This small molecule binds to this protein.
Small molecule (SMILES): Cc1cn([C@H]2C[C@H](O[P](=O)(O)OC[C@H]3O[C@@H](n4cc(C)c(=O)[nH]c4=O)C[C@@H]3O)[C@@H](CO[P](=O)(O)O[C@H]3C[C@H](n4ccc(=O)[nH]c4=O)O[C@@H]3COP(=O)=O)O2)c(=O)[nH]c1=O

Binding-site contacts:
Ligand atom O5' contacts residue PHE333 of chain 23.A at 3.8 Å.
Ligand atom OP2 contacts residue GLN252 of chain 23.A at 4.1 Å.
Ligand atom P contacts residue PHE333 of chain 23.A at 3.8 Å.
Ligand atom C2' contacts residue PHE333 of chain 23.A at 2.9 Å (hydrophobic).
Ligand atom OP2 contacts residue GLU102 of chain 23.A at 3.5 Å (salt-bridge).
Ligand atom N1 contacts residue LEU328 of chain 23.A at 3.8 Å.
Ligand atom O4' contacts residue LEU328 of chain 23.A at 3.0 Å.
Ligand atom O4 contacts residue PRO334 of chain 23.A at 3.7 Å.
Ligand atom O5' contacts residue LEU328 of chain 23.A at 3.6 Å.
Ligand atom C4' contacts residue GLN252 of chain 23.A at 3.5 Å.
Ligand atom C4' contacts residue LEU328 of chain 23.A at 4.1 Å (hydrophobic).
Ligand atom C4 contacts residue GLY98 of chain 23.A at 3.2 Å.
Ligand atom C5' contacts residue GLN252 of chain 23.A at 3.4 Å.
Ligand atom OP1 contacts residue GLN252 of chain 23.A at 3.7 Å.
Ligand atom OP1 contacts residue ARG391 of chain 23.A at 3.8 Å.
Ligand atom OP2 contacts residue PHE333 of chain 23.A at 3.3 Å.
Ligand atom C5 contacts residue GLY98 of chain 23.A at 2.9 Å.
Ligand atom C1' contacts residue PHE333 of chain 23.A at 3.1 Å (hydrophobic).
Ligand atom C2 contacts residue PRO334 of chain 23.A at 3.7 Å (hydrophobic).
Ligand atom O5' contacts residue GLN252 of chain 23.A at 3.1 Å (h-bond).
Ligand atom O4 contacts residue GLY98 of chain 23.A at 2.8 Å (h-bond).
Ligand atom N3 contacts residue LEU328 of chain 23.A at 3.9 Å.
Ligand atom O4' contacts residue PRO334 of chain 23.A at 4.0 Å.
Ligand atom C2 contacts residue LEU328 of chain 23.A at 3.0 Å (hydrophobic).
Ligand atom N3 contacts residue PRO334 of chain 23.A at 3.5 Å.
Ligand atom N1 contacts residue PHE333 of chain 23.A at 3.8 Å.
Ligand atom C5' contacts residue PHE333 of chain 23.A at 3.2 Å (hydrophobic).
Ligand atom OP2 contacts residue ARG391 of chain 23.A at 3.9 Å.
Ligand atom C4 contacts residue PRO334 of chain 23.A at 3.6 Å (hydrophobic).
Ligand atom C6 contacts residue PHE333 of chain 23.A at 3.7 Å (hydrophobic).
Ligand atom C6 contacts residue GLY98 of chain 23.A at 4.1 Å.
Ligand atom C3' contacts residue PHE333 of chain 23.A at 3.8 Å (hydrophobic).
Ligand atom O2 contacts residue PRO334 of chain 23.A at 3.8 Å.
Ligand atom O3' contacts residue PHE333 of chain 23.A at 3.5 Å.
Ligand atom O2 contacts residue LEU328 of chain 23.A at 2.2 Å.
Ligand atom C7 contacts residue TYR336 of chain 23.A at 3.6 Å (hydrophobic).
Ligand atom O4 contacts residue ALA259 of chain 23.A at 3.2 Å.
Ligand atom O4' contacts residue GLN252 of chain 23.A at 3.9 Å.
Ligand atom C2' contacts residue LEU328 of chain 23.A at 3.7 Å (hydrophobic).
Ligand atom C1' contacts residue LEU328 of chain 23.A at 3.9 Å (hydrophobic).

Sequence of chain 23.A:
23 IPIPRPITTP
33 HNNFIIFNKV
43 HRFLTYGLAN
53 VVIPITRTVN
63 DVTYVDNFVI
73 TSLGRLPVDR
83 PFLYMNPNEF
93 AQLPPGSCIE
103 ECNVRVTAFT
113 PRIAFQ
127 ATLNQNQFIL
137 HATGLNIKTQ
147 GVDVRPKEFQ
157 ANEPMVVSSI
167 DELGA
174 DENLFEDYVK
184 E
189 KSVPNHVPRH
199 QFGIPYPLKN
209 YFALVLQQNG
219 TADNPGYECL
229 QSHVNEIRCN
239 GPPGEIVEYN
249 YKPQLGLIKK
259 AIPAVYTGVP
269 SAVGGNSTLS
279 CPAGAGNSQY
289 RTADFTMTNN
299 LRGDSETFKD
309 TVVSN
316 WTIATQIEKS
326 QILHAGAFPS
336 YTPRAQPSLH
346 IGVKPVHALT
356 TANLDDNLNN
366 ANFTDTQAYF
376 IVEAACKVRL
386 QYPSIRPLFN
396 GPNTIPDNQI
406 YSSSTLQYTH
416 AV